Binding-site contacts:
Ligand atom C19 contacts residue THR274 of chain 1.B at 3.3 Å.
Ligand atom C41 contacts residue VAL23 of chain 1.B at 3.6 Å (hydrophobic).
Ligand atom C44 contacts residue GLY360 of chain 1.B at 3.8 Å.
Ligand atom O13 contacts residue PRO358 of chain 1.B at 3.7 Å.
Ligand atom C36 contacts residue VAL23 of chain 1.B at 3.4 Å (hydrophobic).
Ligand atom O12 contacts residue ARG359 of chain 1.B at 3.0 Å (salt-bridge).
Ligand atom O10 contacts residue GLN279 of chain 1.B at 2.6 Å (h-bond).
Ligand atom C42 contacts residue VAL23 of chain 1.B at 3.5 Å (hydrophobic).
Ligand atom C14 contacts residue THR274 of chain 1.B at 3.8 Å.
Ligand atom O05 contacts residue PRO272 of chain 1.B at 3.5 Å (h-bond).
Ligand atom C41 contacts residue SER234 of chain 1.B at 3.8 Å.
Ligand atom C28 contacts residue ARG359 of chain 1.B at 3.2 Å.
Ligand atom C30 contacts residue HIS227 of chain 1.B at 3.3 Å.
Ligand atom C06 contacts residue ASP224 of chain 1.B at 3.8 Å.
Ligand atom O14 contacts residue HIS227 of chain 1.B at 2.6 Å (h-bond).
Ligand atom O06 contacts residue THR274 of chain 1.B at 3.1 Å (h-bond).
Ligand atom O06 contacts residue PRO272 of chain 1.B at 3.7 Å.
Ligand atom C14 contacts residue LEU215 of chain 1.B at 3.8 Å (hydrophobic).
Ligand atom O08 contacts residue GLN279 of chain 1.B at 3.6 Å.
Ligand atom C07 contacts residue ASP224 of chain 1.B at 3.5 Å.
Ligand atom C16 contacts residue THR274 of chain 1.B at 3.8 Å.
Ligand atom O05 contacts residue LEU361 of chain 1.B at 3.2 Å.
Ligand atom O06 contacts residue LEU273 of chain 1.B at 3.4 Å.
Ligand atom C35 contacts residue GLU22 of chain 1.B at 3.5 Å.
Ligand atom C07 contacts residue HIS227 of chain 1.B at 3.7 Å.
Ligand atom C22 contacts residue GLN279 of chain 1.B at 3.4 Å.
Ligand atom C41 contacts residue GLU27 of chain 1.B at 3.1 Å.
Ligand atom C23 contacts residue GLN279 of chain 1.B at 3.8 Å.
Ligand atom C34 contacts residue GLU22 of chain 1.B at 3.3 Å.
Ligand atom O05 contacts residue PHE270 of chain 1.B at 3.2 Å.
Ligand atom O13 contacts residue ARG359 of chain 1.B at 2.7 Å (salt-bridge).
Ligand atom C39 contacts residue PHE270 of chain 1.B at 3.7 Å (hydrophobic).
Ligand atom C47 contacts residue ARG276 of chain 1.B at 3.6 Å.
Ligand atom C15 contacts residue PRO272 of chain 1.B at 3.5 Å (hydrophobic).
Ligand atom O08 contacts residue ARG276 of chain 1.B at 3.7 Å.
Ligand atom C27 contacts residue ARG359 of chain 1.B at 3.2 Å.
Ligand atom C16 contacts residue LEU361 of chain 1.B at 3.8 Å (hydrophobic).
Ligand atom C35 contacts residue VAL23 of chain 1.B at 3.8 Å (hydrophobic).
Ligand atom C40 contacts residue GLU27 of chain 1.B at 3.8 Å.
Ligand atom C39 contacts residue ALA231 of chain 1.B at 3.7 Å (hydrophobic).

This small molecule binds to this protein.
Small molecule (SMILES): CC(=O)O[C@H]1C(=O)[C@@]2(C)[C@H]([C@H](OC(=O)c3ccccc3)[C@]3(O)C[C@H](OC(=O)[C@H](O)[C@@H](NC(=O)c4ccccc4)c4ccccc4)C(C)=C1C3(C)C)[C@]1(OC(C)=O)CO[C@@H]1C[C@@H]2O

Sequence of chain 1.B:
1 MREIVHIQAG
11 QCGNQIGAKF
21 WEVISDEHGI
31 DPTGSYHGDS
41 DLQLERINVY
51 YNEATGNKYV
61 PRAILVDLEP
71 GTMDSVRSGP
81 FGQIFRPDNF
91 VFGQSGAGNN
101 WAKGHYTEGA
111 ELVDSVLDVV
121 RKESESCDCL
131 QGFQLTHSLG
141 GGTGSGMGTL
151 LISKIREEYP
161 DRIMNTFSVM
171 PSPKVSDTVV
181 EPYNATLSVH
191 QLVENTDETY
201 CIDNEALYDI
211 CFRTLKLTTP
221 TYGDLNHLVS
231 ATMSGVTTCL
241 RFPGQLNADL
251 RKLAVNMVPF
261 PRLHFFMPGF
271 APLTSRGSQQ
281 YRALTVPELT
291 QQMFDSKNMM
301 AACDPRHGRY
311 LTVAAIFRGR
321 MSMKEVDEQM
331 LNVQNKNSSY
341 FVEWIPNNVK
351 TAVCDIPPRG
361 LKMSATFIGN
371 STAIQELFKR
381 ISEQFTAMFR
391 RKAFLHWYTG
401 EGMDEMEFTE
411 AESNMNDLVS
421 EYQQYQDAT